A protein and the small-molecule ligand that binds it are described below.
Small molecule (SMILES): Cc1cccc(C)c1O

Sequence of chain 19.A:
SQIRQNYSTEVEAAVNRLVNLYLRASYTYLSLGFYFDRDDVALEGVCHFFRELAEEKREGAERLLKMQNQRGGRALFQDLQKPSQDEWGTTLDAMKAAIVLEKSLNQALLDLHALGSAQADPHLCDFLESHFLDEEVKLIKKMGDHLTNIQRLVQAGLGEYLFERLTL

Sequence of chain 7.A:
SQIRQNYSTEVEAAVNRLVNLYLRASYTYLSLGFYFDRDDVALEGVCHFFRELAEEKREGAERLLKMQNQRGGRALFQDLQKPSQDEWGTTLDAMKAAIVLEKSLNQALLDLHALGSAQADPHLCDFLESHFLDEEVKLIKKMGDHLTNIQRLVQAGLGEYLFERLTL

Binding-site contacts:
Ligand atom C6 contacts residue 2MY1 of chain 7.I at 1.6 Å.
Ligand atom C8 contacts residue SER27 of chain 19.A at 3.2 Å.
Ligand atom O1 contacts residue ARG59 of chain 19.A at 3.8 Å.
Ligand atom C5 contacts residue TYR28 of chain 19.A at 3.6 Å (hydrophobic).
Ligand atom C7 contacts residue LEU24 of chain 19.A at 4.3 Å (hydrophobic).
Ligand atom C6 contacts residue SER27 of chain 19.A at 3.2 Å.
Ligand atom C4 contacts residue LEU24 of chain 19.A at 4.0 Å (hydrophobic).
Ligand atom C3 contacts residue TYR28 of chain 19.A at 4.1 Å (hydrophobic).
Ligand atom C5 contacts residue 2MY1 of chain 7.I at 2.4 Å.
Ligand atom C5 contacts residue SER27 of chain 19.A at 3.2 Å.
Ligand atom C8 contacts residue ARG59 of chain 19.A at 3.9 Å.
Ligand atom C3 contacts residue LEU81 of chain 7.A at 3.9 Å (hydrophobic).
Ligand atom C7 contacts residue LEU81 of chain 7.A at 4.2 Å (hydrophobic).
Ligand atom C2 contacts residue 2MY1 of chain 7.I at 0.9 Å.
Ligand atom C7 contacts residue 2MY1 of chain 7.I at 0.8 Å.
Ligand atom C1 contacts residue 2MY1 of chain 7.I at 1.1 Å.
Ligand atom C1 contacts residue SER27 of chain 19.A at 4.2 Å.
Ligand atom C2 contacts residue LEU81 of chain 7.A at 4.4 Å (hydrophobic).
Ligand atom O1 contacts residue ARG59 of chain 7.A at 4.4 Å.
Ligand atom C7 contacts residue LEU81 of chain 19.A at 3.8 Å (hydrophobic).
Ligand atom O1 contacts residue 2MY1 of chain 7.I at 1.1 Å.
Ligand atom C8 contacts residue 2MY1 of chain 7.I at 2.1 Å.
Ligand atom C4 contacts residue SER27 of chain 19.A at 4.0 Å.
Ligand atom C8 contacts residue ARG59 of chain 7.A at 3.6 Å.
Ligand atom C4 contacts residue 2MY1 of chain 7.I at 1.6 Å.
Ligand atom C5 contacts residue LEU31 of chain 19.A at 4.5 Å (hydrophobic).
Ligand atom C3 contacts residue 2MY1 of chain 7.I at 0.8 Å.
Ligand atom C3 contacts residue LEU81 of chain 19.A at 3.6 Å (hydrophobic).
Ligand atom C3 contacts residue LEU24 of chain 19.A at 4.1 Å (hydrophobic).
Ligand atom C2 contacts residue LEU81 of chain 19.A at 4.1 Å (hydrophobic).
Ligand atom C4 contacts residue TYR28 of chain 19.A at 3.3 Å (hydrophobic).
Ligand atom C7 contacts residue TYR28 of chain 7.A at 4.5 Å (hydrophobic).